A protein and the small-molecule ligand that binds it are described below.
Small molecule (SMILES): CC(=O)N[C@@H]1[C@@H](O)[C@H](O)[C@@H](CO)O[C@H]1O

Binding-site contacts:
Ligand atom C6 contacts residue LEU52 of chain 1.F at 3.6 Å (hydrophobic).
Ligand atom O5 contacts residue ASN38 of chain 1.E at 2.3 Å (h-bond).
Ligand atom C6 contacts residue THR40 of chain 1.E at 4.2 Å.
Ligand atom C3 contacts residue ASN38 of chain 1.E at 3.7 Å.
Ligand atom C5 contacts residue THR40 of chain 1.E at 4.5 Å.
Ligand atom O6 contacts residue LEU52 of chain 1.F at 3.4 Å.
Ligand atom C7 contacts residue ASN38 of chain 1.E at 3.5 Å.
Ligand atom C1 contacts residue ALA39 of chain 1.E at 4.1 Å (hydrophobic).
Ligand atom C1 contacts residue ASN38 of chain 1.E at 1.4 Å.
Ligand atom C4 contacts residue ASN38 of chain 1.E at 4.2 Å.
Ligand atom C5 contacts residue THR318 of chain 1.E at 4.1 Å.
Ligand atom N2 contacts residue ASN38 of chain 1.E at 2.8 Å (h-bond).
Ligand atom O6 contacts residue ASN49 of chain 1.F at 4.4 Å.
Ligand atom O5 contacts residue ALA39 of chain 1.E at 4.2 Å.
Ligand atom C5 contacts residue ASN38 of chain 1.E at 3.7 Å.
Ligand atom C1 contacts residue THR318 of chain 1.E at 3.5 Å.
Ligand atom O7 contacts residue ASN38 of chain 1.E at 3.9 Å.
Ligand atom O5 contacts residue THR318 of chain 1.E at 2.9 Å (h-bond).
Ligand atom C6 contacts residue THR318 of chain 1.E at 3.8 Å.
Ligand atom O6 contacts residue THR318 of chain 1.E at 3.5 Å.
Ligand atom C2 contacts residue ASN38 of chain 1.E at 2.3 Å.

Sequence of chain 1.F:
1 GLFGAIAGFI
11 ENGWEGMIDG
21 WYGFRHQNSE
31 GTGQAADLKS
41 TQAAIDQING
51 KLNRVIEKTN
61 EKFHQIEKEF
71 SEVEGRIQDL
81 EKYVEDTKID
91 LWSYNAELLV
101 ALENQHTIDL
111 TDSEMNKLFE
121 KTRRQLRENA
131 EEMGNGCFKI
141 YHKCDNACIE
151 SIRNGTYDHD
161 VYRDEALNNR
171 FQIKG

Sequence of chain 1.E:
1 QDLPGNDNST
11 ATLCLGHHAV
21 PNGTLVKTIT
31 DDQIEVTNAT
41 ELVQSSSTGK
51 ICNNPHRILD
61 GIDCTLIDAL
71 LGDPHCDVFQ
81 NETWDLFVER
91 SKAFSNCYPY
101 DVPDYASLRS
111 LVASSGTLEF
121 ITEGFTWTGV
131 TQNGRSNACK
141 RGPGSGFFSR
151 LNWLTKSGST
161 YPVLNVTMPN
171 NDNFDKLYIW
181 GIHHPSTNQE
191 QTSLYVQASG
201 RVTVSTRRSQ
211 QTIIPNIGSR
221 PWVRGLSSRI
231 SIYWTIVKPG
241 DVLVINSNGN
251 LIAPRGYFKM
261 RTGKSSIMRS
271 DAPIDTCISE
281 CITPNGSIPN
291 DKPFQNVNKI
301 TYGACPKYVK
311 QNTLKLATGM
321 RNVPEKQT